Sequence of chain 1.H:
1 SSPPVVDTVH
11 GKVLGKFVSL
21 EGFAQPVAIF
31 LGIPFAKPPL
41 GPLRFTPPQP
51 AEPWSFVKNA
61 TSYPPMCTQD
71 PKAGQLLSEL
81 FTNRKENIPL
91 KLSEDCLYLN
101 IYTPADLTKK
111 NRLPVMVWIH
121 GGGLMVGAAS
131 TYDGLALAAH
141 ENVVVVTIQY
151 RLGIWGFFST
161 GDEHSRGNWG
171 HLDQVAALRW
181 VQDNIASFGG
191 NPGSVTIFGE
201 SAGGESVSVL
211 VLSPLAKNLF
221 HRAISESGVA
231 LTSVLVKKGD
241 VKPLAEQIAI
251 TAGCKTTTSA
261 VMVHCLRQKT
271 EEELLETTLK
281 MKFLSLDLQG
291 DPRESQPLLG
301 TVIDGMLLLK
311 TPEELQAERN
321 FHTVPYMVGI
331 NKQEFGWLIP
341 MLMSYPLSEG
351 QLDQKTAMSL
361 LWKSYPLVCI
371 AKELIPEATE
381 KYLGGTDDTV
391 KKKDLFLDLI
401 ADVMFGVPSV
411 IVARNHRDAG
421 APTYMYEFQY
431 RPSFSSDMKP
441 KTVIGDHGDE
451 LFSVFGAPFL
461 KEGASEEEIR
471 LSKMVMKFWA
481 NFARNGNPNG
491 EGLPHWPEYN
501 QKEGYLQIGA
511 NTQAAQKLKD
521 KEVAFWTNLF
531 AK

Sequence of chain 1.G:
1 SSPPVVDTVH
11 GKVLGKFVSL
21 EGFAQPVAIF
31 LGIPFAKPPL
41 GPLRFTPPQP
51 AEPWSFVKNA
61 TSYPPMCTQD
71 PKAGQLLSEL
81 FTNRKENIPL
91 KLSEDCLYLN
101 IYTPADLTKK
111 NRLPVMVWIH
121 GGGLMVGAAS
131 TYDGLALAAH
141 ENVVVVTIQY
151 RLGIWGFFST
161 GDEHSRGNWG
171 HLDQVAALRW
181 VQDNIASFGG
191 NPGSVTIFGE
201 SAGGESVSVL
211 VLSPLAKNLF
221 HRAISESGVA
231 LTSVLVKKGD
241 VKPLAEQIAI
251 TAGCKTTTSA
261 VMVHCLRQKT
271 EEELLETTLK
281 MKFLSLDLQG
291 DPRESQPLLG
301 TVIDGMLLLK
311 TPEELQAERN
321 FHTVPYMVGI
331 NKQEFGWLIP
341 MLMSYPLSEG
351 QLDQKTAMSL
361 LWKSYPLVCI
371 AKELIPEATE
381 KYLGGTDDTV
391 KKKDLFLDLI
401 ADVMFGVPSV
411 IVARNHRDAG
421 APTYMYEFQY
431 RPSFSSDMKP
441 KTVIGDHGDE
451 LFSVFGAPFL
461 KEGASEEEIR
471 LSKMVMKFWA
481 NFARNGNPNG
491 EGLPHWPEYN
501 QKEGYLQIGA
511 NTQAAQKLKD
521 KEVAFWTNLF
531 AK

This small molecule binds to this protein.
Small molecule (SMILES): CC(=O)N[C@H]1[C@H]([C@H](O)[C@H](O)CO)O[C@@](O)(C(=O)O)C[C@@H]1O

Binding-site contacts:
Ligand atom O2 contacts residue ASN59 of chain 1.G at 3.5 Å (h-bond).
Ligand atom O1A contacts residue SER62 of chain 1.G at 4.1 Å.
Ligand atom O1A contacts residue THR61 of chain 1.G at 3.3 Å (h-bond).
Ligand atom C5 contacts residue LYS242 of chain 1.H at 4.2 Å.
Ligand atom O1B contacts residue NAG1 of chain 1.WA at 3.0 Å (h-bond).
Ligand atom C1 contacts residue NAG1 of chain 1.WA at 3.4 Å.
Ligand atom O1B contacts residue ASN59 of chain 1.G at 3.9 Å.
Ligand atom C7 contacts residue ASN59 of chain 1.G at 4.1 Å.
Ligand atom C2 contacts residue ASN59 of chain 1.G at 4.1 Å.
Ligand atom N5 contacts residue LYS242 of chain 1.H at 4.4 Å.
Ligand atom O6 contacts residue LYS242 of chain 1.H at 4.2 Å.
Ligand atom C4 contacts residue LYS242 of chain 1.H at 3.2 Å.
Ligand atom C8 contacts residue GLY32 of chain 1.G at 4.3 Å.
Ligand atom O1A contacts residue NAG1 of chain 1.WA at 3.0 Å (h-bond).
Ligand atom O4 contacts residue LYS242 of chain 1.H at 3.7 Å.
Ligand atom C1 contacts residue THR61 of chain 1.G at 4.4 Å.
Ligand atom C9 contacts residue PRO34 of chain 1.G at 4.3 Å (hydrophobic).
Ligand atom C8 contacts residue LYS58 of chain 1.G at 4.2 Å.
Ligand atom C6 contacts residue LYS242 of chain 1.H at 4.3 Å.
Ligand atom C3 contacts residue SER62 of chain 1.G at 4.4 Å.
Ligand atom O8 contacts residue GLY32 of chain 1.G at 4.4 Å.
Ligand atom O9 contacts residue GLY32 of chain 1.G at 2.6 Å (h-bond).
Ligand atom O9 contacts residue LEU31 of chain 1.G at 3.6 Å (h-bond).
Ligand atom O8 contacts residue TYR98 of chain 1.G at 4.1 Å.
Ligand atom C3 contacts residue LYS242 of chain 1.H at 3.8 Å.
Ligand atom O2 contacts residue SER62 of chain 1.G at 3.6 Å (h-bond).
Ligand atom C9 contacts residue LYS58 of chain 1.G at 3.5 Å.
Ligand atom C1 contacts residue ASN59 of chain 1.G at 3.9 Å.
Ligand atom O2 contacts residue THR61 of chain 1.G at 4.0 Å.
Ligand atom O7 contacts residue ASN59 of chain 1.G at 3.1 Å (h-bond).
Ligand atom C9 contacts residue GLY32 of chain 1.G at 3.0 Å.
Ligand atom O9 contacts residue ALA60 of chain 1.G at 4.1 Å.
Ligand atom C11 contacts residue THR258 of chain 1.H at 3.5 Å.
Ligand atom C10 contacts residue THR258 of chain 1.H at 4.2 Å.
Ligand atom O10 contacts residue PRO65 of chain 1.G at 4.4 Å.
Ligand atom O1A contacts residue ASN59 of chain 1.G at 3.9 Å.
Ligand atom O7 contacts residue ALA60 of chain 1.G at 4.2 Å.
Ligand atom C11 contacts residue THR257 of chain 1.H at 3.1 Å.
Ligand atom O7 contacts residue LYS58 of chain 1.G at 3.5 Å.
Ligand atom O6 contacts residue ASN59 of chain 1.G at 4.2 Å.